Binding-site contacts:
Ligand atom C8 contacts residue LEU41 of chain 1.A at 4.0 Å (hydrophobic).
Ligand atom N1 contacts residue SER129 of chain 3.A at 3.4 Å (h-bond).
Ligand atom C12 contacts residue THR133 of chain 3.A at 3.7 Å.
Ligand atom C8 contacts residue GSH1 of chain 3.C at 4.2 Å.
Ligand atom C1 contacts residue PRO126 of chain 3.A at 3.6 Å (hydrophobic).
Ligand atom N contacts residue SER129 of chain 3.A at 3.6 Å.
Ligand atom O contacts residue HIS55 of chain 1.A at 2.6 Å (h-bond).
Ligand atom C8 contacts residue GLY37 of chain 1.A at 4.1 Å.
Ligand atom C6 contacts residue ASP51 of chain 1.A at 3.7 Å.
Ligand atom C4 contacts residue HIS55 of chain 1.A at 3.7 Å.
Ligand atom CL contacts residue HIS55 of chain 1.A at 4.0 Å.
Ligand atom C6 contacts residue ARG128 of chain 3.A at 4.1 Å.
Ligand atom CL contacts residue ALA125 of chain 3.A at 4.2 Å.
Ligand atom C9 contacts residue LEU41 of chain 1.A at 3.9 Å (hydrophobic).
Ligand atom C5 contacts residue SER129 of chain 3.A at 3.6 Å.
Ligand atom C11 contacts residue VAL130 of chain 3.A at 3.8 Å (hydrophobic).
Ligand atom C7 contacts residue PHE46 of chain 1.A at 3.7 Å (hydrophobic).
Ligand atom C3 contacts residue SER129 of chain 3.A at 3.6 Å.
Ligand atom C7 contacts residue ARG40 of chain 1.A at 4.1 Å.
Ligand atom C2 contacts residue SER129 of chain 3.A at 3.7 Å.
Ligand atom C contacts residue PRO126 of chain 3.A at 4.1 Å (hydrophobic).
Ligand atom C15 contacts residue VAL130 of chain 3.A at 4.2 Å (hydrophobic).
Ligand atom C5 contacts residue GSH1 of chain 3.C at 4.0 Å.
Ligand atom C13 contacts residue VAL130 of chain 3.A at 4.3 Å (hydrophobic).
Ligand atom C8 contacts residue PHE46 of chain 1.A at 4.2 Å (hydrophobic).
Ligand atom C11 contacts residue SER129 of chain 3.A at 4.2 Å.
Ligand atom S contacts residue PRO126 of chain 3.A at 3.6 Å.
Ligand atom C11 contacts residue THR133 of chain 3.A at 3.8 Å.
Ligand atom CL contacts residue SER129 of chain 3.A at 3.4 Å.
Ligand atom C12 contacts residue VAL130 of chain 3.A at 4.0 Å (hydrophobic).
Ligand atom C4 contacts residue SER129 of chain 3.A at 3.7 Å.
Ligand atom C7 contacts residue GSH1 of chain 3.C at 3.9 Å.
Ligand atom C4 contacts residue GSH1 of chain 3.C at 4.3 Å.
Ligand atom C10 contacts residue VAL130 of chain 3.A at 4.0 Å (hydrophobic).
Ligand atom C2 contacts residue PRO126 of chain 3.A at 4.2 Å (hydrophobic).
Ligand atom CL contacts residue ASP51 of chain 1.A at 3.5 Å.
Ligand atom C6 contacts residue PHE46 of chain 1.A at 3.6 Å (hydrophobic).
Ligand atom C5 contacts residue HIS55 of chain 1.A at 4.0 Å.
Ligand atom C3 contacts residue HIS55 of chain 1.A at 3.5 Å.
Ligand atom C6 contacts residue GSH1 of chain 3.C at 3.8 Å.

Sequence of chain 1.A:
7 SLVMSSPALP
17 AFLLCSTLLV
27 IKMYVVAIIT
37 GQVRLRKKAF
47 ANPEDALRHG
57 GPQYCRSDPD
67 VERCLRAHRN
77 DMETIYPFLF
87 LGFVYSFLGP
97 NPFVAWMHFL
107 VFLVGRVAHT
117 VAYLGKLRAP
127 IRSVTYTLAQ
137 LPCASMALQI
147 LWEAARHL

A protein and the small-molecule ligand that binds it are described below.
Small molecule (SMILES): O=C(Nc1nc(-c2ccccc2)cs1)c1ccccc1Cl

Sequence of chain 3.A:
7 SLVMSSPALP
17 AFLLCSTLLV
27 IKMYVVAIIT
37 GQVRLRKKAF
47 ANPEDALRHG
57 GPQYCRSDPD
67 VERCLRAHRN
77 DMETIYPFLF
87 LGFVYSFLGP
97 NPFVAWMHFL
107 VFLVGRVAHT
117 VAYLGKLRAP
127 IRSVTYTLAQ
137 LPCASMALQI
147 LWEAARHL